This small molecule binds to this protein.
Small molecule (SMILES): CC(=O)N[C@@H]1[C@@H](O)[C@H](O)[C@@H](CO)O[C@H]1O

Sequence of chain 1.A:
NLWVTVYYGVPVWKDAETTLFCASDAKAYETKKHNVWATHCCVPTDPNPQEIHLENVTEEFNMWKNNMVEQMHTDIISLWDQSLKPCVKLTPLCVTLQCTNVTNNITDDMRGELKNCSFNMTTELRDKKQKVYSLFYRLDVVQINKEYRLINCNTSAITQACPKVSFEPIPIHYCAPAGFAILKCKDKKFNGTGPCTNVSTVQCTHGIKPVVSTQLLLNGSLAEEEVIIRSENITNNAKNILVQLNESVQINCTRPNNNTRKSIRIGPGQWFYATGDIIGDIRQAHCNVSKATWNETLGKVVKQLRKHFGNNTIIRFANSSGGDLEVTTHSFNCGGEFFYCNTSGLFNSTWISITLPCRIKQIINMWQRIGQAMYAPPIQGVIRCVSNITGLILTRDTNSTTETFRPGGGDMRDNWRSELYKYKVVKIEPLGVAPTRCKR

Binding-site contacts:
Ligand atom C3 contacts residue ASN297 of chain 1.A at 3.9 Å.
Ligand atom C2 contacts residue ASN297 of chain 1.A at 2.5 Å.
Ligand atom O7 contacts residue ASN297 of chain 1.A at 3.9 Å.
Ligand atom C8 contacts residue SER335 of chain 1.A at 3.4 Å.
Ligand atom C8 contacts residue GLN295 of chain 1.A at 4.0 Å.
Ligand atom C5 contacts residue ASN297 of chain 1.A at 3.8 Å.
Ligand atom C4 contacts residue ASN297 of chain 1.A at 4.4 Å.
Ligand atom C1 contacts residue GLN295 of chain 1.A at 4.4 Å.
Ligand atom O5 contacts residue ASN297 of chain 1.A at 2.5 Å (h-bond).
Ligand atom O7 contacts residue ASN333 of chain 1.A at 4.2 Å.
Ligand atom C8 contacts residue VAL334 of chain 1.A at 3.8 Å (hydrophobic).
Ligand atom C8 contacts residue ASN297 of chain 1.A at 4.2 Å.
Ligand atom C8 contacts residue ASN333 of chain 1.A at 3.2 Å.
Ligand atom C1 contacts residue ASN297 of chain 1.A at 1.5 Å.
Ligand atom N2 contacts residue ASN297 of chain 1.A at 2.9 Å (h-bond).
Ligand atom C3 contacts residue GLN295 of chain 1.A at 4.0 Å.
Ligand atom O5 contacts residue ARG444 of chain 1.A at 4.3 Å.
Ligand atom C7 contacts residue ASN333 of chain 1.A at 4.2 Å.
Ligand atom N2 contacts residue GLN295 of chain 1.A at 4.4 Å.
Ligand atom C7 contacts residue ASN297 of chain 1.A at 3.6 Å.